Binding-site contacts:
Ligand atom C07 contacts residue LEU37 of chain 1.A at 3.9 Å (hydrophobic).
Ligand atom C16 contacts residue PHE28 of chain 1.A at 4.0 Å (hydrophobic).
Ligand atom C18 contacts residue PRO27 of chain 1.A at 4.1 Å (hydrophobic).
Ligand atom C01 contacts residue TRP26 of chain 1.A at 3.9 Å (hydrophobic).
Ligand atom C16 contacts residue VAL32 of chain 1.A at 3.3 Å (hydrophobic).
Ligand atom C09 contacts residue PRO27 of chain 1.A at 4.2 Å (hydrophobic).
Ligand atom C05 contacts residue TRP26 of chain 1.A at 3.4 Å (hydrophobic).
Ligand atom C09 contacts residue VAL32 of chain 1.A at 4.2 Å (hydrophobic).
Ligand atom C20 contacts residue TRP26 of chain 1.A at 4.1 Å (hydrophobic).
Ligand atom N11 contacts residue LEU39 of chain 1.A at 3.9 Å.
Ligand atom C14 contacts residue VAL91 of chain 1.A at 4.1 Å (hydrophobic).
Ligand atom C17 contacts residue VAL32 of chain 1.A at 3.6 Å (hydrophobic).
Ligand atom C16 contacts residue PRO27 of chain 1.A at 4.1 Å (hydrophobic).
Ligand atom C06 contacts residue TRP26 of chain 1.A at 4.0 Å (hydrophobic).
Ligand atom F19 contacts residue VAL91 of chain 1.A at 3.6 Å.
Ligand atom C12 contacts residue LEU39 of chain 1.A at 3.6 Å (hydrophobic).
Ligand atom C04 contacts residue TRP26 of chain 1.A at 3.9 Å (hydrophobic).
Ligand atom C12 contacts residue VAL91 of chain 1.A at 4.2 Å (hydrophobic).
Ligand atom C05 contacts residue LEU37 of chain 1.A at 4.1 Å (hydrophobic).
Ligand atom N13 contacts residue TYR84 of chain 1.A at 4.1 Å.
Ligand atom N13 contacts residue ASN85 of chain 1.A at 3.1 Å (h-bond).
Ligand atom C12 contacts residue ASN85 of chain 1.A at 3.1 Å.
Ligand atom C08 contacts residue LEU37 of chain 1.A at 4.1 Å (hydrophobic).
Ligand atom C01 contacts residue MET94 of chain 1.A at 4.1 Å (hydrophobic).
Ligand atom C08 contacts residue PRO27 of chain 1.A at 3.9 Å (hydrophobic).
Ligand atom N23 contacts residue TRP26 of chain 1.A at 4.0 Å.
Ligand atom C01 contacts residue PRO27 of chain 1.A at 3.9 Å (hydrophobic).
Ligand atom C03 contacts residue TRP26 of chain 1.A at 3.6 Å (hydrophobic).
Ligand atom C14 contacts residue ASN85 of chain 1.A at 3.9 Å.
Ligand atom C06 contacts residue LEU37 of chain 1.A at 4.1 Å (hydrophobic).
Ligand atom C14 contacts residue VAL32 of chain 1.A at 4.2 Å (hydrophobic).
Ligand atom C17 contacts residue PRO27 of chain 1.A at 3.3 Å (hydrophobic).
Ligand atom C09 contacts residue VAL91 of chain 1.A at 4.0 Å (hydrophobic).
Ligand atom C01 contacts residue VAL91 of chain 1.A at 4.1 Å (hydrophobic).
Ligand atom C17 contacts residue VAL91 of chain 1.A at 4.2 Å (hydrophobic).
Ligand atom C07 contacts residue PRO27 of chain 1.A at 3.6 Å (hydrophobic).
Ligand atom N15 contacts residue VAL32 of chain 1.A at 3.7 Å.
Ligand atom C10 contacts residue VAL91 of chain 1.A at 4.0 Å (hydrophobic).
Ligand atom C02 contacts residue TRP26 of chain 1.A at 3.5 Å (hydrophobic).
Ligand atom C21 contacts residue LEU37 of chain 1.A at 3.5 Å (hydrophobic).

The small molecule below binds the protein below.
Small molecule (SMILES): Cc1nn(C)c(C)c1-c1cccc(-c2ccnc3nc[nH]c23)c1F

Sequence of chain 1.A:
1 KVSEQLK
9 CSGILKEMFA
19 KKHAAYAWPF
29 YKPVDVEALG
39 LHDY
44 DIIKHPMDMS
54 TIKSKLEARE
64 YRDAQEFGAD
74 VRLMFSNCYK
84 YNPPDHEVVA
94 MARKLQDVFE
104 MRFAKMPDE